Sequence of chain 1.A:
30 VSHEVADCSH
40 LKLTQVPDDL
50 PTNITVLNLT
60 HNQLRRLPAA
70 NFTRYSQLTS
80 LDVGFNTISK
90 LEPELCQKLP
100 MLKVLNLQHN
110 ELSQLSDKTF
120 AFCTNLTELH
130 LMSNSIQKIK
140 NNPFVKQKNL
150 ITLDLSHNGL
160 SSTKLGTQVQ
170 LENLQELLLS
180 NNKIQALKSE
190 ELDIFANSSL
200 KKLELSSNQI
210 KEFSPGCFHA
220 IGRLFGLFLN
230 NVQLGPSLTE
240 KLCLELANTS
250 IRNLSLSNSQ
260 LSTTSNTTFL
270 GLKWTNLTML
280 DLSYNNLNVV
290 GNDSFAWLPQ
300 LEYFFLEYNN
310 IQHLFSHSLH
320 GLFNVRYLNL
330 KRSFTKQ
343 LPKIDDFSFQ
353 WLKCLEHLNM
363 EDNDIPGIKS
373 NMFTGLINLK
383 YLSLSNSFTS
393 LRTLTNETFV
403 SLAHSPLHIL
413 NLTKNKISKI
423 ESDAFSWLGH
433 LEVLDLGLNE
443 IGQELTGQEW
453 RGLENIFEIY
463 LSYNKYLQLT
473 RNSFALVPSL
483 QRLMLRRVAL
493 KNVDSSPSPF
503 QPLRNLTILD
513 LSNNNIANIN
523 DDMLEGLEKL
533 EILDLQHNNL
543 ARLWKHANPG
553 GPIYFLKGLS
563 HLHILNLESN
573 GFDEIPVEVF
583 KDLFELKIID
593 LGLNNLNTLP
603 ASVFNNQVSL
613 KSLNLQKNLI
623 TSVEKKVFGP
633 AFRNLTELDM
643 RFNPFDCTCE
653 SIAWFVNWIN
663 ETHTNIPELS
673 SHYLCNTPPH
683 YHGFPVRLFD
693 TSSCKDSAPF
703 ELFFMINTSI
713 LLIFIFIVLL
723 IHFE

Binding-site contacts:
Ligand atom C5 contacts residue ASN196 of chain 1.A at 3.7 Å.
Ligand atom N2 contacts residue ASN196 of chain 1.A at 2.9 Å (h-bond).
Ligand atom C7 contacts residue ASN196 of chain 1.A at 3.8 Å.
Ligand atom C4 contacts residue ASN196 of chain 1.A at 4.2 Å.
Ligand atom C8 contacts residue VAL168 of chain 1.A at 4.1 Å (hydrophobic).
Ligand atom N2 contacts residue GLU171 of chain 1.A at 4.0 Å.
Ligand atom C3 contacts residue ASN196 of chain 1.A at 3.8 Å.
Ligand atom O7 contacts residue ASN196 of chain 1.A at 4.3 Å.
Ligand atom C8 contacts residue GLU171 of chain 1.A at 3.6 Å.
Ligand atom O7 contacts residue GLU171 of chain 1.A at 4.0 Å.
Ligand atom C1 contacts residue ASN196 of chain 1.A at 1.4 Å.
Ligand atom C2 contacts residue ASN196 of chain 1.A at 2.4 Å.
Ligand atom O5 contacts residue ASN196 of chain 1.A at 2.4 Å (h-bond).
Ligand atom C7 contacts residue GLU171 of chain 1.A at 3.7 Å.

The protein below binds the small molecule below.
Small molecule (SMILES): CC(=O)N[C@@H]1[C@@H](O)[C@H](O)[C@@H](CO)O[C@H]1O